Sequence of chain 2.A:
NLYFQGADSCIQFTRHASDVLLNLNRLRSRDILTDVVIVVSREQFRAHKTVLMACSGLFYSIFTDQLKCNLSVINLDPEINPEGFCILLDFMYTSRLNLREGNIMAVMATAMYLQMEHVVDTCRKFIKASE

Binding-site contacts:
Ligand atom C10 contacts residue ASN36 of chain 2.A at 3.8 Å.
Ligand atom C14 contacts residue GLY70 of chain 1.A at 3.8 Å.
Ligand atom N2 contacts residue ASN36 of chain 2.A at 3.8 Å.
Ligand atom C22 contacts residue MET66 of chain 1.A at 3.8 Å (hydrophobic).
Ligand atom CL contacts residue ASN36 of chain 2.A at 3.8 Å.
Ligand atom N5 contacts residue TYR73 of chain 1.A at 3.6 Å.
Ligand atom O contacts residue MET129 of chain 1.A at 3.6 Å.
Ligand atom C9 contacts residue MET66 of chain 1.A at 3.3 Å (hydrophobic).
Ligand atom C10 contacts residue MET66 of chain 1.A at 3.8 Å (hydrophobic).
Ligand atom C22 contacts residue ASN36 of chain 2.A at 3.7 Å.
Ligand atom C22 contacts residue TYR73 of chain 1.A at 3.2 Å (hydrophobic).
Ligand atom N3 contacts residue GLN128 of chain 1.A at 3.2 Å (h-bond).
Ligand atom N2 contacts residue MET66 of chain 1.A at 2.7 Å (h-bond).
Ligand atom C21 contacts residue ASP32 of chain 2.A at 3.0 Å.
Ligand atom O contacts residue GLU130 of chain 1.A at 3.1 Å (salt-bridge).
Ligand atom N2 contacts residue TYR73 of chain 1.A at 3.6 Å.
Ligand atom N5 contacts residue ARG39 of chain 2.A at 3.9 Å.
Ligand atom N4 contacts residue CYS68 of chain 1.A at 3.6 Å.
Ligand atom C20 contacts residue ALA67 of chain 1.A at 3.1 Å (hydrophobic).
Ligand atom C8 contacts residue MET66 of chain 1.A at 3.6 Å (hydrophobic).
Ligand atom C4 contacts residue TYR73 of chain 1.A at 3.8 Å (hydrophobic).
Ligand atom O contacts residue GLN128 of chain 1.A at 3.3 Å (h-bond).
Ligand atom C8 contacts residue TYR73 of chain 1.A at 3.4 Å (hydrophobic).
Ligand atom C15 contacts residue GLN128 of chain 1.A at 3.2 Å.
Ligand atom C10 contacts residue ALA67 of chain 1.A at 3.4 Å (hydrophobic).
Ligand atom CL contacts residue TYR73 of chain 1.A at 3.3 Å.
Ligand atom C14 contacts residue TYR73 of chain 1.A at 3.7 Å (hydrophobic).
Ligand atom CL contacts residue LEU40 of chain 2.A at 3.5 Å.
Ligand atom CL contacts residue MET66 of chain 1.A at 2.9 Å.
Ligand atom C23 contacts residue ASN36 of chain 2.A at 3.9 Å.
Ligand atom C23 contacts residue TYR73 of chain 1.A at 3.2 Å (hydrophobic).
Ligand atom C8 contacts residue ASN36 of chain 2.A at 3.8 Å.
Ligand atom C13 contacts residue GLY70 of chain 1.A at 3.2 Å.
Ligand atom CL contacts residue ALA67 of chain 1.A at 3.4 Å.
Ligand atom C17 contacts residue CYS68 of chain 1.A at 3.2 Å (hydrophobic).
Ligand atom N3 contacts residue GLY70 of chain 1.A at 3.8 Å.
Ligand atom C5 contacts residue ARG43 of chain 2.A at 3.8 Å.
Ligand atom C16 contacts residue GLN128 of chain 1.A at 3.3 Å.
Ligand atom C12 contacts residue GLY70 of chain 1.A at 3.5 Å.
Ligand atom C20 contacts residue ASN36 of chain 2.A at 3.8 Å.

This small molecule binds to this protein.
Small molecule (SMILES): C[C@@H]1CN(c2ncc(Cl)c(Nc3ccc4c(c3)n(CCC(C)(C)O)c(=O)n4C)n2)C[C@H](C)C1(F)F

Sequence of chain 1.A:
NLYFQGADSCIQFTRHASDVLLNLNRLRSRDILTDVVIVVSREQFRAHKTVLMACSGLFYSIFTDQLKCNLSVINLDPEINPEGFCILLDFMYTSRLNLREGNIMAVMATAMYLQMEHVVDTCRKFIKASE